The protein below binds the small molecule below.
Small molecule (SMILES): CC(=O)N[C@@H]1[C@@H](O)[C@H](O)[C@@H](CO)O[C@H]1O

Binding-site contacts:
Ligand atom N2 contacts residue ASN110 of chain 1.C at 3.5 Å (h-bond).
Ligand atom O5 contacts residue ASN110 of chain 1.C at 3.1 Å (h-bond).
Ligand atom C7 contacts residue ASN110 of chain 1.C at 3.4 Å.
Ligand atom C1 contacts residue ASN110 of chain 1.C at 2.5 Å.
Ligand atom O7 contacts residue ASN110 of chain 1.C at 3.0 Å (h-bond).
Ligand atom C2 contacts residue ASN110 of chain 1.C at 3.3 Å.
Ligand atom C8 contacts residue HIS4 of chain 1.C at 3.3 Å.

Sequence of chain 1.C:
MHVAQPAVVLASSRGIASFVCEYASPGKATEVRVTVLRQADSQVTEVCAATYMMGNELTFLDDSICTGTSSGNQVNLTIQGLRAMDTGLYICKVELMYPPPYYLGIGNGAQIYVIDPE